This protein binds this small molecule.
Small molecule (SMILES): Nc1ncnc2c1ncn2[C@@H]1O[C@H]([C@@H]2O[C@@H]3[C@H](O[P](=O)(O)O2)[C@@H](CO[P](=O)(O)O[C@H]2[C@@H](O)[C@H](n4cnc5c(N)ncnc54)O[C@@H]2COP(=O)=O)O[C@H]3n2ccc(=O)[nH]c2=O)[C@@H](O[P](=O)(O)OC[C@H]2O[C@@H](n3ccc(=O)[nH]c3=O)[C@H](O)[C@@H]2O)[C@H]1O

Binding-site contacts:
Ligand atom C1' contacts residue TRP47 of chain 42.F at 3.7 Å (hydrophobic).
Ligand atom C1' contacts residue LYS143 of chain 42.F at 3.2 Å.
Ligand atom C3' contacts residue GLU140 of chain 42.F at 3.8 Å.
Ligand atom O2' contacts residue GLU140 of chain 42.F at 2.3 Å (salt-bridge).
Ligand atom C2' contacts residue LYS143 of chain 42.F at 3.7 Å.
Ligand atom C5 contacts residue TRP47 of chain 42.F at 3.8 Å (hydrophobic).
Ligand atom C2 contacts residue TRP47 of chain 42.F at 3.4 Å (hydrophobic).
Ligand atom N9 contacts residue LYS143 of chain 42.F at 3.2 Å (salt-bridge).
Ligand atom N6 contacts residue TRP47 of chain 42.F at 4.2 Å.
Ligand atom C8 contacts residue LYS143 of chain 42.F at 2.7 Å.
Ligand atom C1' contacts residue GLU140 of chain 42.F at 2.7 Å.
Ligand atom C4' contacts residue GLU140 of chain 42.F at 3.4 Å.
Ligand atom N9 contacts residue GLU140 of chain 42.F at 4.1 Å.
Ligand atom O4' contacts residue LYS143 of chain 42.F at 4.2 Å.
Ligand atom C2' contacts residue GLU140 of chain 42.F at 3.0 Å.
Ligand atom N3 contacts residue TRP47 of chain 42.F at 3.4 Å.
Ligand atom O3' contacts residue GLU140 of chain 42.F at 4.4 Å.
Ligand atom N7 contacts residue TRP47 of chain 42.F at 3.6 Å.
Ligand atom N9 contacts residue TRP47 of chain 42.F at 3.3 Å.
Ligand atom N7 contacts residue LYS143 of chain 42.F at 3.8 Å.
Ligand atom O4' contacts residue LYS143 of chain 42.F at 4.4 Å.
Ligand atom C8 contacts residue TRP47 of chain 42.F at 3.6 Å (hydrophobic).
Ligand atom C4 contacts residue TRP47 of chain 42.F at 3.3 Å (hydrophobic).
Ligand atom C5' contacts residue ARG90 of chain 42.F at 4.3 Å.
Ligand atom N1 contacts residue TRP47 of chain 42.F at 3.7 Å.
Ligand atom O4' contacts residue TRP47 of chain 42.F at 3.4 Å.
Ligand atom O2' contacts residue LYS143 of chain 42.F at 3.8 Å.
Ligand atom C6 contacts residue TRP47 of chain 42.F at 3.7 Å (hydrophobic).
Ligand atom O4' contacts residue GLU140 of chain 42.F at 3.0 Å (salt-bridge).

Sequence of chain 42.F:
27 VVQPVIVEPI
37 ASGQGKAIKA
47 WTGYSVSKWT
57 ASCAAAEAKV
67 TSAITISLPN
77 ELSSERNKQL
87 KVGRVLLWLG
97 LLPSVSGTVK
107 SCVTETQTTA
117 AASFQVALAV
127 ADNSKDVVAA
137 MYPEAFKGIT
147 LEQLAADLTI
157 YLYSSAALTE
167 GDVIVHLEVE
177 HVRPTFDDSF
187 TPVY